This small molecule binds to this protein.
Small molecule (SMILES): Nc1ccn([C@@H]2O[C@H](CO[P](=O)(O)O[C@H]3[C@@H](O)[C@H](n4cnc5c(=O)nc(N)[nH]c54)O[C@@H]3CO[P](=O)(O)O[C@H]3[C@@H](O)[C@H](n4ccc(=O)[nH]c4=O)O[C@@H]3CO[P](=O)(O)O[C@H]3[C@@H](O)[C@H](n4cnc5c(N)ncnc54)O[C@@H]3COP(=O)=O)[C@@H](O[P](=O)(O)OC[C@H]3O[C@@H](n4ccc(N)nc4=O)[C@H](O)[C@@H]3O[P](=O)(O)OC[C@H]3O[C@@H](n4ccc(N)nc4=O)[C@H](O)[C@@H]3O[P](=O)(O)OC[C@H]3O[C@@H](n4ccc(=O)[nH]c4=O)[C@H](O)[C@@H]3O)[C@H]2O)c(=O)n1

Binding-site contacts:
Ligand atom C2' contacts residue MG1 of chain 1.US at 4.1 Å.
Ligand atom O5' contacts residue AMP1 of chain 1.TS at 4.2 Å.
Ligand atom O3' contacts residue AMP1 of chain 1.TS at 1.6 Å.
Ligand atom OP2 contacts residue MG1 of chain 1.US at 2.7 Å.
Ligand atom N3 contacts residue AMP1 of chain 1.TS at 3.7 Å.
Ligand atom C6 contacts residue AMP1 of chain 1.TS at 4.4 Å.
Ligand atom C3' contacts residue AMP1 of chain 1.TS at 2.6 Å.
Ligand atom O2' contacts residue MG1 of chain 1.GQ at 3.3 Å.
Ligand atom C2 contacts residue AMP1 of chain 1.TS at 4.0 Å.
Ligand atom O2' contacts residue AMP1 of chain 1.TS at 4.4 Å.
Ligand atom O2' contacts residue MG1 of chain 1.US at 3.9 Å.
Ligand atom O4 contacts residue AMP1 of chain 1.TS at 2.6 Å (h-bond).
Ligand atom C4 contacts residue AMP1 of chain 1.TS at 3.4 Å.
Ligand atom O3' contacts residue MG1 of chain 1.US at 3.0 Å.
Ligand atom C5 contacts residue AMP1 of chain 1.TS at 4.1 Å.
Ligand atom O5' contacts residue MG1 of chain 1.US at 1.2 Å.
Ligand atom OP1 contacts residue MG1 of chain 1.US at 1.6 Å.
Ligand atom O4' contacts residue MG1 of chain 1.US at 4.3 Å.
Ligand atom C4' contacts residue MG1 of chain 1.US at 3.0 Å.
Ligand atom C5' contacts residue MG1 of chain 1.US at 2.3 Å.
Ligand atom P contacts residue MG1 of chain 1.US at 1.3 Å.
Ligand atom C3' contacts residue MG1 of chain 1.US at 3.4 Å.
Ligand atom C2' contacts residue AMP1 of chain 1.TS at 3.9 Å.
Ligand atom N1 contacts residue AMP1 of chain 1.TS at 4.4 Å.
Ligand atom C4' contacts residue MG1 of chain 1.US at 4.4 Å.
Ligand atom C3' contacts residue MG1 of chain 1.US at 3.1 Å.
Ligand atom C4' contacts residue AMP1 of chain 1.TS at 3.3 Å.
Ligand atom O3' contacts residue MG1 of chain 1.US at 2.0 Å.
Ligand atom C5' contacts residue AMP1 of chain 1.TS at 3.4 Å.